A protein and the small-molecule ligand that binds it are described below.
Small molecule (SMILES): Clc1ccc(COC(Cn2ccnc2)c2ccc(Cl)cc2Cl)cc1

Sequence of chain 1.B:
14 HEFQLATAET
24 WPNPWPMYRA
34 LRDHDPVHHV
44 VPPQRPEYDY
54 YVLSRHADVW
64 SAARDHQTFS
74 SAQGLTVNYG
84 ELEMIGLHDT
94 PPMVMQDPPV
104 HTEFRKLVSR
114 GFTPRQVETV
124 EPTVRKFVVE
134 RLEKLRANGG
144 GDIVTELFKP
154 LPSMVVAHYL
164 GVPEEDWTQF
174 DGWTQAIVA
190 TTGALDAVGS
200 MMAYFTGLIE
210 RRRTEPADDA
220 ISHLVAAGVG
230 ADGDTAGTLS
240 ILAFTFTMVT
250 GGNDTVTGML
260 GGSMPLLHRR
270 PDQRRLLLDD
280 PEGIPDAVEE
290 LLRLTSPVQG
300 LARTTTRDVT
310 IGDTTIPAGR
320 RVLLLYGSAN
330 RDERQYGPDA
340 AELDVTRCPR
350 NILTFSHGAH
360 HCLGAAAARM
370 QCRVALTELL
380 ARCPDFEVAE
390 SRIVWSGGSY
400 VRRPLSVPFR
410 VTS

Binding-site contacts:
Ligand atom C6 contacts residue GLY251 of chain 1.B at 3.7 Å.
Ligand atom C21 contacts residue LEU300 of chain 1.B at 3.8 Å (hydrophobic).
Ligand atom C10 contacts residue HEM1 of chain 1.L at 3.6 Å.
Ligand atom CL4 contacts residue PRO95 of chain 1.B at 3.8 Å.
Ligand atom C9 contacts residue HEM1 of chain 1.L at 3.5 Å.
Ligand atom C16 contacts residue PRO94 of chain 1.B at 3.6 Å (hydrophobic).
Ligand atom C5 contacts residue PRO94 of chain 1.B at 3.8 Å (hydrophobic).
Ligand atom C13 contacts residue MET96 of chain 1.B at 3.8 Å (hydrophobic).
Ligand atom CL2 contacts residue MET96 of chain 1.B at 3.3 Å.
Ligand atom C21 contacts residue PRO94 of chain 1.B at 3.9 Å (hydrophobic).
Ligand atom C6 contacts residue HEM1 of chain 1.L at 3.9 Å.
Ligand atom C17 contacts residue TYR399 of chain 1.B at 4.0 Å (hydrophobic).
Ligand atom O20 contacts residue LEU300 of chain 1.B at 4.0 Å.
Ligand atom CL2 contacts residue MET98 of chain 1.B at 3.5 Å.
Ligand atom CL8 contacts residue ASP92 of chain 1.B at 3.0 Å.
Ligand atom C3 contacts residue THR254 of chain 1.B at 3.7 Å.
Ligand atom C17 contacts residue PRO94 of chain 1.B at 3.7 Å (hydrophobic).
Ligand atom C7 contacts residue GLY251 of chain 1.B at 4.0 Å.
Ligand atom C15 contacts residue PRO94 of chain 1.B at 3.5 Å (hydrophobic).
Ligand atom C9 contacts residue THR246 of chain 1.B at 3.9 Å.
Ligand atom C13 contacts residue THR246 of chain 1.B at 3.6 Å.
Ligand atom C15 contacts residue THR93 of chain 1.B at 3.9 Å.
Ligand atom CL4 contacts residue GLY250 of chain 1.B at 3.5 Å.
Ligand atom N19 contacts residue HEM1 of chain 1.L at 2.8 Å.
Ligand atom CL2 contacts residue PHE243 of chain 1.B at 3.5 Å.
Ligand atom C17 contacts residue LEU300 of chain 1.B at 4.0 Å (hydrophobic).
Ligand atom C6 contacts residue GLY250 of chain 1.B at 3.7 Å.
Ligand atom C11 contacts residue THR246 of chain 1.B at 3.6 Å.
Ligand atom CL8 contacts residue THR93 of chain 1.B at 3.4 Å.
Ligand atom CL4 contacts residue PRO94 of chain 1.B at 3.9 Å.
Ligand atom C16 contacts residue THR93 of chain 1.B at 4.0 Å.
Ligand atom C7 contacts residue GLY250 of chain 1.B at 3.4 Å.
Ligand atom C21 contacts residue VAL400 of chain 1.B at 4.1 Å (hydrophobic).
Ligand atom C13 contacts residue MET98 of chain 1.B at 4.0 Å (hydrophobic).
Ligand atom C17 contacts residue VAL400 of chain 1.B at 4.0 Å (hydrophobic).
Ligand atom C11 contacts residue MET96 of chain 1.B at 4.0 Å (hydrophobic).
Ligand atom C3 contacts residue HEM1 of chain 1.L at 3.3 Å.
Ligand atom C2 contacts residue THR246 of chain 1.B at 3.9 Å.
Ligand atom C14 contacts residue PRO94 of chain 1.B at 3.6 Å (hydrophobic).
Ligand atom O20 contacts residue PRO94 of chain 1.B at 4.1 Å.